Binding-site contacts:
Ligand atom C6 contacts residue ASP62 of chain 1.R at 3.1 Å.
Ligand atom C8 contacts residue ASN45 of chain 1.R at 3.6 Å.
Ligand atom O4 contacts residue PRO61 of chain 1.R at 3.0 Å (h-bond).
Ligand atom C8 contacts residue GLY106 of chain 1.Q at 3.2 Å.
Ligand atom C8 contacts residue VAL108 of chain 1.Q at 3.4 Å (hydrophobic).
Ligand atom O7 contacts residue LYS416 of chain 1.I at 2.2 Å (salt-bridge).
Ligand atom O6 contacts residue THR387 of chain 1.I at 3.5 Å (h-bond).
Ligand atom C7 contacts residue ASN311 of chain 1.I at 3.4 Å.
Ligand atom O6 contacts residue ARG103 of chain 1.Q at 3.6 Å.
Ligand atom O3 contacts residue ARG103 of chain 1.Q at 3.4 Å (salt-bridge).
Ligand atom C2 contacts residue ARG103 of chain 1.Q at 3.1 Å.
Ligand atom C8 contacts residue ARG103 of chain 1.Q at 3.2 Å.
Ligand atom C6 contacts residue ILE104 of chain 1.Q at 3.6 Å (hydrophobic).
Ligand atom C5 contacts residue ASN311 of chain 1.I at 3.7 Å.
Ligand atom C5 contacts residue ILE104 of chain 1.Q at 3.4 Å (hydrophobic).
Ligand atom O6 contacts residue ILE104 of chain 1.Q at 3.5 Å.
Ligand atom O5 contacts residue ARG103 of chain 1.Q at 3.0 Å (salt-bridge).
Ligand atom C8 contacts residue TYR309 of chain 1.I at 2.7 Å (hydrophobic).
Ligand atom O6 contacts residue TYR105 of chain 1.Q at 3.2 Å (h-bond).
Ligand atom O6 contacts residue GLY106 of chain 1.Q at 3.5 Å.
Ligand atom C7 contacts residue LYS416 of chain 1.I at 3.4 Å.
Ligand atom C2 contacts residue ASN311 of chain 1.I at 2.5 Å.
Ligand atom O5 contacts residue THR387 of chain 1.I at 3.4 Å (h-bond).
Ligand atom N2 contacts residue ASN311 of chain 1.I at 2.8 Å (h-bond).
Ligand atom C1 contacts residue ARG103 of chain 1.Q at 3.7 Å.
Ligand atom C4 contacts residue ILE104 of chain 1.Q at 3.6 Å (hydrophobic).
Ligand atom O3 contacts residue ASN45 of chain 1.R at 3.2 Å (h-bond).
Ligand atom C5 contacts residue ASP62 of chain 1.R at 3.6 Å.
Ligand atom O4 contacts residue ILE104 of chain 1.Q at 3.5 Å (h-bond).
Ligand atom C1 contacts residue ASN311 of chain 1.I at 1.4 Å.
Ligand atom O3 contacts residue GLN47 of chain 1.R at 3.2 Å (h-bond).
Ligand atom O5 contacts residue ASN311 of chain 1.I at 2.4 Å (h-bond).
Ligand atom C3 contacts residue ARG103 of chain 1.Q at 3.4 Å.
Ligand atom C2 contacts residue GLY106 of chain 1.Q at 3.6 Å.
Ligand atom C4 contacts residue ASP62 of chain 1.R at 3.2 Å.
Ligand atom O4 contacts residue ASP62 of chain 1.R at 3.5 Å (salt-bridge).
Ligand atom C8 contacts residue ASN311 of chain 1.I at 3.6 Å.
Ligand atom C3 contacts residue ILE104 of chain 1.Q at 3.4 Å (hydrophobic).
Ligand atom C6 contacts residue THR387 of chain 1.I at 3.5 Å.
Ligand atom C4 contacts residue ARG103 of chain 1.Q at 3.3 Å.

Sequence of chain 1.R:
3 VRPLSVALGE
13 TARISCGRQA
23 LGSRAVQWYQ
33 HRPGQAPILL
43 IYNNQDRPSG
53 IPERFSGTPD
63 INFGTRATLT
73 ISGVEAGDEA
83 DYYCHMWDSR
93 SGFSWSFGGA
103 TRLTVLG

Sequence of chain 1.I:
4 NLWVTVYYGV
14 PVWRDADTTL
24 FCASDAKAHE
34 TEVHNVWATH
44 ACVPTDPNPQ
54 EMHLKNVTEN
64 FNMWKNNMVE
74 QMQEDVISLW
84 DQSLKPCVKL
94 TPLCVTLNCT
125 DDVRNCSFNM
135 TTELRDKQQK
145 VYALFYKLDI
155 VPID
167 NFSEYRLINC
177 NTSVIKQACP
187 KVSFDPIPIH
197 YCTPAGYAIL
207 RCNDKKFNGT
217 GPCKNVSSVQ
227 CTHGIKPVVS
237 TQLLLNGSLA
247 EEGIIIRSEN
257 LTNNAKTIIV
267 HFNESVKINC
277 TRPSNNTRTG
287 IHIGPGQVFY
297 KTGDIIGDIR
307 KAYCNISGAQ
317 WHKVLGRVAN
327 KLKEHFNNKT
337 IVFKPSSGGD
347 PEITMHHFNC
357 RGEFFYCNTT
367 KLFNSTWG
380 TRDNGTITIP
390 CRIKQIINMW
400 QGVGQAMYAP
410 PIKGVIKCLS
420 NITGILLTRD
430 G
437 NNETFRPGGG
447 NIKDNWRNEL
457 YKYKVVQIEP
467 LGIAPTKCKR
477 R

Sequence of chain 1.Q:
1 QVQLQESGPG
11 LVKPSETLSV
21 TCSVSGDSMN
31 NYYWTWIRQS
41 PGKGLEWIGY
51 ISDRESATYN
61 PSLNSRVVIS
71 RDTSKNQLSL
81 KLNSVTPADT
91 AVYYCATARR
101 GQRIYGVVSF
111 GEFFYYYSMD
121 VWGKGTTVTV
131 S

A protein and the small-molecule ligand that binds it are described below.
Small molecule (SMILES): CC(=O)N[C@H]1[C@H](O[C@H]2[C@H](O)[C@@H](NC(C)=O)CO[C@@H]2CO)O[C@H](CO)[C@@H](O[C@@H]2O[C@H](CO)[C@@H](O[C@@H]3O[C@H](CO)[C@@H](O)[C@H](O)[C@H]3NC(C)=O)[C@H](O)[C@H]2NC(C)=O)[C@@H]1O